This protein binds this small molecule.
Small molecule (SMILES): N[C@@H](Cc1c[nH]c2ccccc12)C(=O)O

Binding-site contacts:
Ligand atom C contacts residue GLY25 of chain 1.D at 3.2 Å.
Ligand atom O contacts residue ARG24 of chain 1.D at 3.5 Å.
Ligand atom C contacts residue THR47 of chain 3.A at 3.4 Å.
Ligand atom CB contacts residue SER51 of chain 1.D at 3.4 Å.
Ligand atom CA contacts residue GLY25 of chain 1.D at 3.3 Å.
Ligand atom CG contacts residue SER51 of chain 1.D at 3.9 Å.
Ligand atom O contacts residue THR47 of chain 3.A at 3.3 Å.
Ligand atom C contacts residue SER51 of chain 1.D at 3.5 Å.
Ligand atom N contacts residue THR28 of chain 1.D at 3.0 Å (h-bond).
Ligand atom OXT contacts residue GLY25 of chain 1.D at 3.6 Å.
Ligand atom CB contacts residue THR28 of chain 1.D at 3.5 Å.
Ligand atom N contacts residue ASP27 of chain 1.D at 3.2 Å (salt-bridge).
Ligand atom CH2 contacts residue VAL19 of chain 3.A at 3.9 Å (hydrophobic).
Ligand atom CD1 contacts residue THR50 of chain 3.A at 3.9 Å.
Ligand atom O contacts residue THR23 of chain 1.D at 3.9 Å.
Ligand atom CZ2 contacts residue THR50 of chain 3.A at 3.9 Å.
Ligand atom OXT contacts residue THR50 of chain 3.A at 3.0 Å (h-bond).
Ligand atom CE3 contacts residue HIS31 of chain 3.A at 3.9 Å.
Ligand atom NE1 contacts residue THR50 of chain 3.A at 3.7 Å.
Ligand atom N contacts residue ARG24 of chain 1.D at 3.9 Å.
Ligand atom O contacts residue GLY25 of chain 1.D at 3.1 Å (h-bond).
Ligand atom CD1 contacts residue SER51 of chain 1.D at 3.6 Å.
Ligand atom CA contacts residue THR23 of chain 1.D at 3.6 Å.
Ligand atom CD1 contacts residue THR47 of chain 3.A at 3.7 Å.
Ligand atom CZ2 contacts residue ALA44 of chain 3.A at 3.9 Å (hydrophobic).
Ligand atom CZ3 contacts residue GLY21 of chain 3.A at 3.9 Å.
Ligand atom O contacts residue SER51 of chain 1.D at 2.6 Å (h-bond).
Ligand atom CD2 contacts residue THR50 of chain 3.A at 3.8 Å.
Ligand atom CB contacts residue THR23 of chain 1.D at 3.7 Å.
Ligand atom CA contacts residue SER51 of chain 1.D at 3.9 Å.
Ligand atom CH2 contacts residue GLY21 of chain 3.A at 3.7 Å.
Ligand atom CA contacts residue THR28 of chain 1.D at 3.2 Å.
Ligand atom OXT contacts residue HIS49 of chain 3.A at 3.7 Å.
Ligand atom CZ2 contacts residue ILE53 of chain 3.A at 3.8 Å (hydrophobic).
Ligand atom N contacts residue GLY25 of chain 1.D at 2.7 Å (h-bond).
Ligand atom CE2 contacts residue THR50 of chain 3.A at 3.6 Å.
Ligand atom CD1 contacts residue GLN45 of chain 3.A at 3.5 Å.
Ligand atom NE1 contacts residue GLN45 of chain 3.A at 2.8 Å (h-bond).
Ligand atom OXT contacts residue THR47 of chain 3.A at 2.4 Å (h-bond).
Ligand atom N contacts residue THR23 of chain 1.D at 2.6 Å (h-bond).

Sequence of chain 3.A:
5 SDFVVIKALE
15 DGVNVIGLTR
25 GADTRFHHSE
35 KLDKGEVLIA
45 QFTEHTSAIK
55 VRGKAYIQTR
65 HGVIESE

Sequence of chain 1.D:
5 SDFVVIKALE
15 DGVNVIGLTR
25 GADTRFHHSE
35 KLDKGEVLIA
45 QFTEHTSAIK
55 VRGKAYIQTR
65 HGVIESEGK